This protein binds this small molecule.
Small molecule (SMILES): CC(=O)N[C@@H]1[C@@H](O)[C@H](O)[C@@H](CO)O[C@H]1O

Binding-site contacts:
Ligand atom C8 contacts residue ASP314 of chain 1.A at 3.5 Å.
Ligand atom C8 contacts residue ARG316 of chain 1.A at 3.3 Å.
Ligand atom O5 contacts residue ASN37 of chain 1.A at 2.3 Å (h-bond).
Ligand atom C1 contacts residue ASN42 of chain 1.A at 4.2 Å.
Ligand atom C6 contacts residue GLU41 of chain 1.A at 4.1 Å.
Ligand atom O6 contacts residue GLU41 of chain 1.A at 3.8 Å.
Ligand atom C7 contacts residue ARG316 of chain 1.A at 4.2 Å.
Ligand atom C5 contacts residue THR39 of chain 1.A at 4.2 Å.
Ligand atom C3 contacts residue ASN37 of chain 1.A at 3.7 Å.
Ligand atom C7 contacts residue ASN37 of chain 1.A at 3.6 Å.
Ligand atom C5 contacts residue ASN37 of chain 1.A at 3.6 Å.
Ligand atom O6 contacts residue ASN42 of chain 1.A at 3.8 Å.
Ligand atom O6 contacts residue THR39 of chain 1.A at 2.8 Å (h-bond).
Ligand atom C4 contacts residue ASN37 of chain 1.A at 4.1 Å.
Ligand atom O7 contacts residue ASN37 of chain 1.A at 3.6 Å.
Ligand atom C6 contacts residue THR39 of chain 1.A at 4.1 Å.
Ligand atom O5 contacts residue ASN42 of chain 1.A at 3.5 Å (h-bond).
Ligand atom N2 contacts residue ASN37 of chain 1.A at 3.0 Å (h-bond).
Ligand atom O5 contacts residue THR39 of chain 1.A at 3.8 Å.
Ligand atom C2 contacts residue ASN37 of chain 1.A at 2.4 Å.
Ligand atom C1 contacts residue THR39 of chain 1.A at 4.2 Å.
Ligand atom O7 contacts residue ARG316 of chain 1.A at 4.3 Å.
Ligand atom C1 contacts residue ASN37 of chain 1.A at 1.5 Å.

Sequence of chain 1.A:
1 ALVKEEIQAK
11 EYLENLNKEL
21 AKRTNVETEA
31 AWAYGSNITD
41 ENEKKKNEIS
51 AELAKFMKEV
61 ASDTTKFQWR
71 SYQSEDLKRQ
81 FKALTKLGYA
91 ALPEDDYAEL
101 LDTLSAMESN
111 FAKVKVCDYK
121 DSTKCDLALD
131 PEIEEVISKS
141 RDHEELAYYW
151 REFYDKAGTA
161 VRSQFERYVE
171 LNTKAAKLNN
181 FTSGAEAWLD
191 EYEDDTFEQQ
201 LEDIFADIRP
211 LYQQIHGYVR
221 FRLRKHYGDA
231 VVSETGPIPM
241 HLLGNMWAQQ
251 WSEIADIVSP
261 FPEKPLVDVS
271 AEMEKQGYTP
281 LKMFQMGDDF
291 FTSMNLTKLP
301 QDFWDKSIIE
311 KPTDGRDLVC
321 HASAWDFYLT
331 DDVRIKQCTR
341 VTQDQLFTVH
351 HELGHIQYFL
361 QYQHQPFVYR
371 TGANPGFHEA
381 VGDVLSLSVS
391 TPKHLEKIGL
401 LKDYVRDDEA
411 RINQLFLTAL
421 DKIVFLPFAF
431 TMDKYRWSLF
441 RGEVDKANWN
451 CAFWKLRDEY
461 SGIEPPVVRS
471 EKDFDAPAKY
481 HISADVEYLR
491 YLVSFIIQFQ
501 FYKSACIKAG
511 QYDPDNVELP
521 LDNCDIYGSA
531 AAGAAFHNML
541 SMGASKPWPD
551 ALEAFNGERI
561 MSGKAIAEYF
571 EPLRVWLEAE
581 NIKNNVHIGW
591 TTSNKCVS